Binding-site contacts:
Ligand atom F2 contacts residue PHE147 of chain 44.A at 3.8 Å.
Ligand atom N1A contacts residue LEU220 of chain 44.A at 3.3 Å.
Ligand atom F2 contacts residue ALA169 of chain 44.A at 3.6 Å.
Ligand atom C4 contacts residue ILE217 of chain 44.A at 4.0 Å (hydrophobic).
Ligand atom F2 contacts residue ALA145 of chain 44.A at 2.8 Å.
Ligand atom N2 contacts residue PHE115 of chain 44.A at 3.7 Å.
Ligand atom C1C contacts residue TYR193 of chain 44.A at 3.9 Å (hydrophobic).
Ligand atom O1B contacts residue ILE119 of chain 44.A at 3.9 Å.
Ligand atom N3A contacts residue PHE147 of chain 44.A at 3.9 Å.
Ligand atom C4 contacts residue TYR193 of chain 44.A at 3.9 Å (hydrophobic).
Ligand atom F3 contacts residue PHE147 of chain 44.A at 3.5 Å.
Ligand atom O1A contacts residue LEU220 of chain 44.A at 3.4 Å.
Ligand atom CM6 contacts residue ILE95 of chain 44.A at 3.9 Å (hydrophobic).
Ligand atom CM6 contacts residue ILE119 of chain 44.A at 4.0 Å (hydrophobic).
Ligand atom F3 contacts residue VAL24 of chain 44.C at 3.3 Å.
Ligand atom N2 contacts residue THR97 of chain 44.A at 3.8 Å.
Ligand atom C5 contacts residue TYR193 of chain 44.A at 4.0 Å (hydrophobic).
Ligand atom C3B contacts residue ILE184 of chain 44.A at 3.5 Å (hydrophobic).
Ligand atom C2B contacts residue ILE184 of chain 44.A at 3.8 Å (hydrophobic).
Ligand atom F2 contacts residue VAL171 of chain 44.A at 3.9 Å.
Ligand atom CM6 contacts residue TRP93 of chain 44.A at 3.7 Å (hydrophobic).
Ligand atom F1 contacts residue MET182 of chain 44.A at 3.2 Å.
Ligand atom C5B contacts residue ILE119 of chain 44.A at 3.9 Å (hydrophobic).
Ligand atom O1 contacts residue THR97 of chain 44.A at 3.8 Å.
Ligand atom CM2 contacts residue ILE95 of chain 44.A at 4.0 Å (hydrophobic).
Ligand atom O1 contacts residue PHE115 of chain 44.A at 3.4 Å.
Ligand atom CM2 contacts residue ILE184 of chain 44.A at 3.8 Å (hydrophobic).
Ligand atom CM2 contacts residue PHE147 of chain 44.A at 3.8 Å (hydrophobic).
Ligand atom C3A contacts residue LEU220 of chain 44.A at 4.0 Å (hydrophobic).
Ligand atom C6B contacts residue ILE119 of chain 44.A at 3.8 Å (hydrophobic).
Ligand atom C6B contacts residue ILE95 of chain 44.A at 4.0 Å (hydrophobic).
Ligand atom CM2 contacts residue ILE217 of chain 44.A at 3.4 Å (hydrophobic).
Ligand atom C2A contacts residue LEU220 of chain 44.A at 3.8 Å (hydrophobic).
Ligand atom O1A contacts residue ILE121 of chain 44.A at 3.8 Å.
Ligand atom C1B contacts residue ILE95 of chain 44.A at 3.6 Å (hydrophobic).
Ligand atom N3A contacts residue ILE184 of chain 44.A at 3.9 Å.
Ligand atom C2B contacts residue ILE95 of chain 44.A at 3.8 Å (hydrophobic).
Ligand atom F3 contacts residue ALA169 of chain 44.A at 3.7 Å.
Ligand atom F1 contacts residue VAL171 of chain 44.A at 3.8 Å.
Ligand atom N1A contacts residue ILE119 of chain 44.A at 3.8 Å.

A protein and the small-molecule ligand that binds it are described below.
Small molecule (SMILES): Cc1cc(CCCOc2c(C)cc(-c3noc(C(F)(F)F)n3)cc2C)on1

Sequence of chain 44.C:
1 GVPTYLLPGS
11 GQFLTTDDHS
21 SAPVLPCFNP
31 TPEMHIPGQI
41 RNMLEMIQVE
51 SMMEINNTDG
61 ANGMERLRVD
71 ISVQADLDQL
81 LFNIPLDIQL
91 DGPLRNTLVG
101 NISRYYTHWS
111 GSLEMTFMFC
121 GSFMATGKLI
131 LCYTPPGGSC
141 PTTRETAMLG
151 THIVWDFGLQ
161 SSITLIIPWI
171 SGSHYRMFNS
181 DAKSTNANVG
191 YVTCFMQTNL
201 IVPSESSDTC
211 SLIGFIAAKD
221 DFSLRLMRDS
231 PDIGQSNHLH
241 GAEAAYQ

Sequence of chain 45.C:
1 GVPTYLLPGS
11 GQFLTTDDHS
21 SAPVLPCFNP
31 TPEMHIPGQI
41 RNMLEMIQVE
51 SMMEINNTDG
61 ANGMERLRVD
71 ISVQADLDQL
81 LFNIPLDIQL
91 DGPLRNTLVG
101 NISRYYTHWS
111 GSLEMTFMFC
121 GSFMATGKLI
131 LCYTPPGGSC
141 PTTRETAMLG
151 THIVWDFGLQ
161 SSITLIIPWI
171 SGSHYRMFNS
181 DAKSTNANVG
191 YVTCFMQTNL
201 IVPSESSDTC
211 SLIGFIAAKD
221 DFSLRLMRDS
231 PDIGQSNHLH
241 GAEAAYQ

Sequence of chain 44.A:
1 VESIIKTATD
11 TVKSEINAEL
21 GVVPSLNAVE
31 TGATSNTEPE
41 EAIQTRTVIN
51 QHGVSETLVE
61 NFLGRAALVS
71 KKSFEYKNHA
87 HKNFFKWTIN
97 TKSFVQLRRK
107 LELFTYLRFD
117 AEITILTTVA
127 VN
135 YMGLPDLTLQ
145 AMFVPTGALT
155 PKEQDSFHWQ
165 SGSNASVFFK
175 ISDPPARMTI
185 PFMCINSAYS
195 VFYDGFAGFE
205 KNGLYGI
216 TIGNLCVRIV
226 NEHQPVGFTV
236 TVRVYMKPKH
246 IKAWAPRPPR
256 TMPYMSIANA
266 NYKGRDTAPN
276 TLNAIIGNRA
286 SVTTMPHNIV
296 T